Binding-site contacts:
Ligand atom C7 contacts residue 1N71 of chain 1.Q at 3.5 Å.
Ligand atom C30 contacts residue 1N71 of chain 1.Q at 3.6 Å.
Ligand atom O1 contacts residue GLY512 of chain 1.F at 3.6 Å.
Ligand atom C17 contacts residue 1N71 of chain 1.Q at 4.2 Å.
Ligand atom O3 contacts residue 1N71 of chain 1.Q at 4.5 Å.
Ligand atom O7 contacts residue GLN513 of chain 1.C at 3.4 Å (h-bond).
Ligand atom C24 contacts residue GLY512 of chain 1.F at 4.1 Å.
Ligand atom O1 contacts residue PRO510 of chain 1.F at 4.3 Å.
Ligand atom C4 contacts residue ILE505 of chain 1.F at 4.2 Å (hydrophobic).
Ligand atom C16 contacts residue 1N71 of chain 1.Q at 4.2 Å.
Ligand atom O2 contacts residue ARG259 of chain 1.D at 2.9 Å.
Ligand atom C14 contacts residue LEU255 of chain 1.D at 4.4 Å (hydrophobic).
Ligand atom C32 contacts residue 1N71 of chain 1.Q at 4.1 Å.
Ligand atom C8 contacts residue 1N71 of chain 1.Q at 4.1 Å.
Ligand atom C12 contacts residue ARG259 of chain 1.D at 3.4 Å.
Ligand atom N1 contacts residue GLY512 of chain 1.F at 4.3 Å.
Ligand atom O5 contacts residue 1N71 of chain 1.Q at 3.8 Å.
Ligand atom C25 contacts residue GLY512 of chain 1.F at 3.8 Å.
Ligand atom O4 contacts residue ILE505 of chain 1.F at 2.8 Å.
Ligand atom C22 contacts residue PRO510 of chain 1.F at 4.1 Å (hydrophobic).
Ligand atom C13 contacts residue ARG259 of chain 1.D at 4.0 Å.
Ligand atom O3 contacts residue LEU255 of chain 1.D at 4.1 Å.
Ligand atom C7 contacts residue ILE511 of chain 1.F at 3.8 Å (hydrophobic).
Ligand atom C29 contacts residue ARG143 of chain 1.C at 3.2 Å.
Ligand atom C8 contacts residue ILE511 of chain 1.F at 3.6 Å (hydrophobic).
Ligand atom C21 contacts residue THR509 of chain 1.F at 3.9 Å.
Ligand atom O1 contacts residue ILE511 of chain 1.F at 4.0 Å.
Ligand atom O8 contacts residue GLN513 of chain 1.C at 4.3 Å.

Sequence of chain 1.F:
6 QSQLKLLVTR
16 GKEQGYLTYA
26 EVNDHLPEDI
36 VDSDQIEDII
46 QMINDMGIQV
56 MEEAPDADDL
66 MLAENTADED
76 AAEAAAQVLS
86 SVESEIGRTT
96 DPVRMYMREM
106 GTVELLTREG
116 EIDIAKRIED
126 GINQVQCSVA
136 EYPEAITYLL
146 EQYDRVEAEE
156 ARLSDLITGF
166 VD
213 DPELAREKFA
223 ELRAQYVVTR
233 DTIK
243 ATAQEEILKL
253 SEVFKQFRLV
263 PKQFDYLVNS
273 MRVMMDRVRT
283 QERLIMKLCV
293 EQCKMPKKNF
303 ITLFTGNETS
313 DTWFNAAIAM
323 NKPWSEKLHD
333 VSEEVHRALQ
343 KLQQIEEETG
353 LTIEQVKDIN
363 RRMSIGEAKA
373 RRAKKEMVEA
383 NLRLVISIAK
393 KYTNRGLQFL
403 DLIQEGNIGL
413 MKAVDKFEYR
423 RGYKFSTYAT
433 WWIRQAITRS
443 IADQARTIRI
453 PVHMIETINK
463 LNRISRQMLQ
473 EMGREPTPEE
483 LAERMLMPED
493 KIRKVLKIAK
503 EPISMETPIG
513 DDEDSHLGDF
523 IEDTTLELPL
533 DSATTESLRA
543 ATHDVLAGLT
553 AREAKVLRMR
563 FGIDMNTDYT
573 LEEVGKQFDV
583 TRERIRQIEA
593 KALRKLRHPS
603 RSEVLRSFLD

Sequence of chain 1.C:
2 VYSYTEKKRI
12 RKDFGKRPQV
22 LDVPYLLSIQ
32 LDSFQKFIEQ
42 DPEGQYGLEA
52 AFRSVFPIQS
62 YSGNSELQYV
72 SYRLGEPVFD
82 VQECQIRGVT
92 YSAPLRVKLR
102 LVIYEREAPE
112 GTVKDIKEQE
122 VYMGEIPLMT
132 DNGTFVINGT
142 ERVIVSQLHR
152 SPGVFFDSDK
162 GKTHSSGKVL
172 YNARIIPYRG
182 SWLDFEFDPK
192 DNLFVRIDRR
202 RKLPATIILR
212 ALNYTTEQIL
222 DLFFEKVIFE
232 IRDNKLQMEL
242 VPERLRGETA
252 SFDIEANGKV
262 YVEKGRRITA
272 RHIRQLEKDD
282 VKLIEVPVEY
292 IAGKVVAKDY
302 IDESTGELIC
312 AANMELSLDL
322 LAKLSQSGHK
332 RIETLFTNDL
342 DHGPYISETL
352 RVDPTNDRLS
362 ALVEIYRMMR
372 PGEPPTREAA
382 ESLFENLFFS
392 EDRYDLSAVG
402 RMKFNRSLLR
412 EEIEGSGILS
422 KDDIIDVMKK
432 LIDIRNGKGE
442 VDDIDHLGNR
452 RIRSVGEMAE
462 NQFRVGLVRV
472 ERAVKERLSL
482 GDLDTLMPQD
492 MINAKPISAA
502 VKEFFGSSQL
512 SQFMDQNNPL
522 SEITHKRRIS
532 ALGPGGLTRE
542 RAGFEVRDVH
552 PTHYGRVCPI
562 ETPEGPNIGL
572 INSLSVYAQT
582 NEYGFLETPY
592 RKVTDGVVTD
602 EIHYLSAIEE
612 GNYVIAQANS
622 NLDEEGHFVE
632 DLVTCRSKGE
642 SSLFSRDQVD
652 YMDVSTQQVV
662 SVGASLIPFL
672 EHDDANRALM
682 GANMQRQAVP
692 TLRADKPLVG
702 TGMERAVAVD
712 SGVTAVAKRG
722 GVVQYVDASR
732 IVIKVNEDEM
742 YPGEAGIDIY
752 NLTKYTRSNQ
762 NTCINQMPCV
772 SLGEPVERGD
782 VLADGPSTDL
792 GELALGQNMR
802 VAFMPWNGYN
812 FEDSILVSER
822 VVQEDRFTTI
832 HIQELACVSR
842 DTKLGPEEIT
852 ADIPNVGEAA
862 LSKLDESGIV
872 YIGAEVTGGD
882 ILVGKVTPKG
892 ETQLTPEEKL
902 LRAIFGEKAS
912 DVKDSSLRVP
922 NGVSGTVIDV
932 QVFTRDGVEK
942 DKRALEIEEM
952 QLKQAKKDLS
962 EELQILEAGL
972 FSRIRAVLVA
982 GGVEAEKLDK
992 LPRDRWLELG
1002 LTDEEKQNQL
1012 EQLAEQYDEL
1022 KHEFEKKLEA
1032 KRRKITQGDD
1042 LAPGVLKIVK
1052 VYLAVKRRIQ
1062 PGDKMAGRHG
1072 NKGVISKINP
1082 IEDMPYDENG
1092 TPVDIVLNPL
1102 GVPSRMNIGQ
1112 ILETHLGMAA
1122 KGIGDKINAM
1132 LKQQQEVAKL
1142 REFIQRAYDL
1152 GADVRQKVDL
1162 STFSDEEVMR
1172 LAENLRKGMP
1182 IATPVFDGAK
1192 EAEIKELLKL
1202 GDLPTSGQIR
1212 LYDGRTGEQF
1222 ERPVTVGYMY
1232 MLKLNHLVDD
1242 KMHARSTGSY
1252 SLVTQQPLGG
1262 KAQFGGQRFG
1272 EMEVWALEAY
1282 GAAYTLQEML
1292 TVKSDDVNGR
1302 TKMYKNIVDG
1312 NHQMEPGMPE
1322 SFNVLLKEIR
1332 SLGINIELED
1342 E

Sequence of chain 1.D:
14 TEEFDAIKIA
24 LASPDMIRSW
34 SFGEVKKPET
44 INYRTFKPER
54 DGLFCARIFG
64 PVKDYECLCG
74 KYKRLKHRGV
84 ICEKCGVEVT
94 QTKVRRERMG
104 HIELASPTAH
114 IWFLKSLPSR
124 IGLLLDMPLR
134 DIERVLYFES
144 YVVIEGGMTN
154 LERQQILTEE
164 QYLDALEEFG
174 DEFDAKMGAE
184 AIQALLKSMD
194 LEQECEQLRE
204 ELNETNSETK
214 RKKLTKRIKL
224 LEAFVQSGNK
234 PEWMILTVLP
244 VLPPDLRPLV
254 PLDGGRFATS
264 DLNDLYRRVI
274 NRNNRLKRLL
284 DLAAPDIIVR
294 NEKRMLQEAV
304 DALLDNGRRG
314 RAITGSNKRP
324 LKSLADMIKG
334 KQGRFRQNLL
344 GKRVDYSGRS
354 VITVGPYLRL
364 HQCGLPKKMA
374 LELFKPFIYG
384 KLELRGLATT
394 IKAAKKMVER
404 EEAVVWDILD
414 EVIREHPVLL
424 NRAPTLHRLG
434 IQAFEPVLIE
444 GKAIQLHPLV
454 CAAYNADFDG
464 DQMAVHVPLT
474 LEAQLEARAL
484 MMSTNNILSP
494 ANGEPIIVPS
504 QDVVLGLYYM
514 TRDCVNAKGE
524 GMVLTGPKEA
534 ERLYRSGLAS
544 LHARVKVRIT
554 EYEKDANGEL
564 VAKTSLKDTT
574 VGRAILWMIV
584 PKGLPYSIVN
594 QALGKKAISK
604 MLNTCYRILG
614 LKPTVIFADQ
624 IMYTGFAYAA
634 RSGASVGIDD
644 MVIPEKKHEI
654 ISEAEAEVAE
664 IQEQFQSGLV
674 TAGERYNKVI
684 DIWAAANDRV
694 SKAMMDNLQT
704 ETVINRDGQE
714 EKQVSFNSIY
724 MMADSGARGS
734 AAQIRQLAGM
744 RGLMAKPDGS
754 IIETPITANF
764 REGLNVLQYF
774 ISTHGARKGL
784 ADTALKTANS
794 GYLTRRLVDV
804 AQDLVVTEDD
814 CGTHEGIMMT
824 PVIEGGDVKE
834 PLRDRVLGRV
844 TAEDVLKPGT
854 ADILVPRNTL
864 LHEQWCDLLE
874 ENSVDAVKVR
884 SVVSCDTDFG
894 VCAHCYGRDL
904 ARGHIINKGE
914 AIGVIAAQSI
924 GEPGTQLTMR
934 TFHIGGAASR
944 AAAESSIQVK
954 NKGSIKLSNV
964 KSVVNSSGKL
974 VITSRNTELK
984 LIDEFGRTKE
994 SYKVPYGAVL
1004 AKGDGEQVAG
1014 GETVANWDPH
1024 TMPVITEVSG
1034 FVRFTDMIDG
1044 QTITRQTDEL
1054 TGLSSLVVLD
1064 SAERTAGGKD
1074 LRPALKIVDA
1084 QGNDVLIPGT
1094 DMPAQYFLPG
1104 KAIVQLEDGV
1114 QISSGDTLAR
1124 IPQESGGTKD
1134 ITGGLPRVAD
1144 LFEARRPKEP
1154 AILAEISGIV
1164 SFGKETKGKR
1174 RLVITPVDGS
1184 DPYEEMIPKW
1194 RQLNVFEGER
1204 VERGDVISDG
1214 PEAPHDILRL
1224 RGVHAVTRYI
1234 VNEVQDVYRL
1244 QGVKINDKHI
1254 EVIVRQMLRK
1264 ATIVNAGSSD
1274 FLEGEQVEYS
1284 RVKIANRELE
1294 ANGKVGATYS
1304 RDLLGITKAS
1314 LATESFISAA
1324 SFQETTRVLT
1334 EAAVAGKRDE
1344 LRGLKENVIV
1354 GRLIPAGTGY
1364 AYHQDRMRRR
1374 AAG

This small molecule binds to this protein.
Small molecule (SMILES): C[C@H](CCC(=O)NCCC[N+](C)(C)CC(O)CS(=O)(=O)O)[C@H]1CC[C@H]2[C@@H]3[C@H](O)C[C@@H]4C[C@H](O)CC[C@]4(C)[C@H]3C[C@H](O)[C@]12C